Binding-site contacts:
Ligand atom N1 contacts residue HIS195 of chain 1.A at 3.6 Å.
Ligand atom C4A contacts residue LYS394 of chain 1.A at 3.3 Å.
Ligand atom C6 contacts residue ASP336 of chain 1.A at 3.5 Å.
Ligand atom OP1 contacts residue SER432 of chain 1.B at 3.2 Å (h-bond).
Ligand atom C2 contacts residue HIS195 of chain 1.A at 3.6 Å.
Ligand atom C6 contacts residue ASN142 of chain 1.A at 3.6 Å.
Ligand atom P contacts residue SER432 of chain 1.B at 3.4 Å.
Ligand atom C5 contacts residue HIS195 of chain 1.A at 3.4 Å.
Ligand atom CE contacts residue HIS393 of chain 1.A at 3.6 Å.
Ligand atom C5A contacts residue THR139 of chain 1.A at 3.6 Å.
Ligand atom OP1 contacts residue HIS393 of chain 1.A at 2.8 Å.
Ligand atom OP2 contacts residue GLY137 of chain 1.A at 3.5 Å.
Ligand atom N1 contacts residue ALA338 of chain 1.A at 3.6 Å.
Ligand atom OP1 contacts residue SER138 of chain 1.A at 3.2 Å (h-bond).
Ligand atom C4A contacts residue HIS195 of chain 1.A at 3.5 Å.
Ligand atom OP2 contacts residue THR139 of chain 1.A at 2.7 Å (h-bond).
Ligand atom OP1 contacts residue SER391 of chain 1.A at 3.5 Å (h-bond).
Ligand atom OP1 contacts residue GLY137 of chain 1.A at 3.3 Å.
Ligand atom C4 contacts residue LYS394 of chain 1.A at 3.6 Å.
Ligand atom C2 contacts residue ASP336 of chain 1.A at 3.6 Å.
Ligand atom C6 contacts residue HIS195 of chain 1.A at 3.5 Å.
Ligand atom OP2 contacts residue SER432 of chain 1.B at 3.6 Å.
Ligand atom O3 contacts residue THR283 of chain 1.A at 2.9 Å (h-bond).
Ligand atom C3 contacts residue THR283 of chain 1.A at 3.4 Å.
Ligand atom OP3 contacts residue SER432 of chain 1.B at 2.7 Å (h-bond).
Ligand atom OP4 contacts residue SER138 of chain 1.A at 3.5 Å (h-bond).
Ligand atom OP4 contacts residue LYS394 of chain 1.A at 3.1 Å (salt-bridge).
Ligand atom C3 contacts residue HIS195 of chain 1.A at 3.6 Å.
Ligand atom C2A contacts residue THR283 of chain 1.A at 3.5 Å.
Ligand atom P contacts residue SER138 of chain 1.A at 3.6 Å.
Ligand atom C2 contacts residue ALA338 of chain 1.A at 3.7 Å (hydrophobic).
Ligand atom N contacts residue LYS394 of chain 1.A at 3.6 Å.
Ligand atom C4 contacts residue HIS195 of chain 1.A at 3.5 Å.
Ligand atom OP2 contacts residue SER138 of chain 1.A at 3.3 Å (h-bond).
Ligand atom OP1 contacts residue LYS394 of chain 1.A at 3.1 Å (salt-bridge).
Ligand atom C5A contacts residue HIS195 of chain 1.A at 3.4 Å.
Ligand atom C2 contacts residue THR283 of chain 1.A at 3.6 Å.
Ligand atom N1 contacts residue ASP336 of chain 1.A at 2.7 Å (salt-bridge).
Ligand atom CB contacts residue SER432 of chain 1.B at 3.6 Å.
Ligand atom C2A contacts residue ASP336 of chain 1.A at 3.6 Å.

Sequence of chain 1.B:
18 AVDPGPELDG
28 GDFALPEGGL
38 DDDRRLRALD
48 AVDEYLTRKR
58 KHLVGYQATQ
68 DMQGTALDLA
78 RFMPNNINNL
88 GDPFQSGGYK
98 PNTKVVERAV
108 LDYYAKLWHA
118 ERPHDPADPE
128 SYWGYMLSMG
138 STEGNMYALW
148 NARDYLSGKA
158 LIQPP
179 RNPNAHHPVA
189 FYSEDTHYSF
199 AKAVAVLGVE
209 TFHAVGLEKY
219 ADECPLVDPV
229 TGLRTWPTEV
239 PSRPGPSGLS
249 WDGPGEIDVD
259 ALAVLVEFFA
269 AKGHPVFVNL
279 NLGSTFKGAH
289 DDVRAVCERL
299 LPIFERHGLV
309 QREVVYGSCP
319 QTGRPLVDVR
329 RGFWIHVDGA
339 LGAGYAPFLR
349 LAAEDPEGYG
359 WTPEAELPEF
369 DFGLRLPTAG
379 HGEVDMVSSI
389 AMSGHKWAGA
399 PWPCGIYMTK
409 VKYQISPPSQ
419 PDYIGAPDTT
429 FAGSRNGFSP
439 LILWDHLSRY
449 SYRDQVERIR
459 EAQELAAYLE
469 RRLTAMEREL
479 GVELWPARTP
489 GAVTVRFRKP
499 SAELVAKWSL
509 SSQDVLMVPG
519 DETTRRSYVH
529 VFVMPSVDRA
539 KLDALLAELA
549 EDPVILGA

The protein below binds the small molecule below.
Small molecule (SMILES): CSCCC/N=C/c1c(COP(=O)(O)O)cnc(C)c1O

Sequence of chain 1.A:
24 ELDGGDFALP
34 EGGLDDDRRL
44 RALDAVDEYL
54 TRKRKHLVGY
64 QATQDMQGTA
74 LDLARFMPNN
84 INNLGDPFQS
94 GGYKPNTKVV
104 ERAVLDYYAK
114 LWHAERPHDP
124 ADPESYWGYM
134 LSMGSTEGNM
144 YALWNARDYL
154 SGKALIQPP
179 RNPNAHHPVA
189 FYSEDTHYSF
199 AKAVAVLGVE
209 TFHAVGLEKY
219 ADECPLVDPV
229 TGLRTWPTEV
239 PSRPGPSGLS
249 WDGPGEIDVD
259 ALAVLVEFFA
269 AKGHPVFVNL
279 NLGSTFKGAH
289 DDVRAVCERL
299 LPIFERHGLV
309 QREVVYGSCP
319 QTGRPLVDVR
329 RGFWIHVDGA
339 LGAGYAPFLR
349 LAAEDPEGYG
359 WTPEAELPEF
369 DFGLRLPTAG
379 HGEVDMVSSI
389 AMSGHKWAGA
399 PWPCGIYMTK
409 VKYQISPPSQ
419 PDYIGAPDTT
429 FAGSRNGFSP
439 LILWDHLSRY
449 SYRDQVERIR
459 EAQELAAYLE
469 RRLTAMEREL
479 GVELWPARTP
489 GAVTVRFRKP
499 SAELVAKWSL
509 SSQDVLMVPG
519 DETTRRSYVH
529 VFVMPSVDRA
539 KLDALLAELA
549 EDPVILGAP